The protein below binds the small molecule below.
Small molecule (SMILES): CC(=O)N[C@@H]1[C@@H](O)[C@H](O)[C@@H](CO)O[C@H]1O

Sequence of chain 1.E:
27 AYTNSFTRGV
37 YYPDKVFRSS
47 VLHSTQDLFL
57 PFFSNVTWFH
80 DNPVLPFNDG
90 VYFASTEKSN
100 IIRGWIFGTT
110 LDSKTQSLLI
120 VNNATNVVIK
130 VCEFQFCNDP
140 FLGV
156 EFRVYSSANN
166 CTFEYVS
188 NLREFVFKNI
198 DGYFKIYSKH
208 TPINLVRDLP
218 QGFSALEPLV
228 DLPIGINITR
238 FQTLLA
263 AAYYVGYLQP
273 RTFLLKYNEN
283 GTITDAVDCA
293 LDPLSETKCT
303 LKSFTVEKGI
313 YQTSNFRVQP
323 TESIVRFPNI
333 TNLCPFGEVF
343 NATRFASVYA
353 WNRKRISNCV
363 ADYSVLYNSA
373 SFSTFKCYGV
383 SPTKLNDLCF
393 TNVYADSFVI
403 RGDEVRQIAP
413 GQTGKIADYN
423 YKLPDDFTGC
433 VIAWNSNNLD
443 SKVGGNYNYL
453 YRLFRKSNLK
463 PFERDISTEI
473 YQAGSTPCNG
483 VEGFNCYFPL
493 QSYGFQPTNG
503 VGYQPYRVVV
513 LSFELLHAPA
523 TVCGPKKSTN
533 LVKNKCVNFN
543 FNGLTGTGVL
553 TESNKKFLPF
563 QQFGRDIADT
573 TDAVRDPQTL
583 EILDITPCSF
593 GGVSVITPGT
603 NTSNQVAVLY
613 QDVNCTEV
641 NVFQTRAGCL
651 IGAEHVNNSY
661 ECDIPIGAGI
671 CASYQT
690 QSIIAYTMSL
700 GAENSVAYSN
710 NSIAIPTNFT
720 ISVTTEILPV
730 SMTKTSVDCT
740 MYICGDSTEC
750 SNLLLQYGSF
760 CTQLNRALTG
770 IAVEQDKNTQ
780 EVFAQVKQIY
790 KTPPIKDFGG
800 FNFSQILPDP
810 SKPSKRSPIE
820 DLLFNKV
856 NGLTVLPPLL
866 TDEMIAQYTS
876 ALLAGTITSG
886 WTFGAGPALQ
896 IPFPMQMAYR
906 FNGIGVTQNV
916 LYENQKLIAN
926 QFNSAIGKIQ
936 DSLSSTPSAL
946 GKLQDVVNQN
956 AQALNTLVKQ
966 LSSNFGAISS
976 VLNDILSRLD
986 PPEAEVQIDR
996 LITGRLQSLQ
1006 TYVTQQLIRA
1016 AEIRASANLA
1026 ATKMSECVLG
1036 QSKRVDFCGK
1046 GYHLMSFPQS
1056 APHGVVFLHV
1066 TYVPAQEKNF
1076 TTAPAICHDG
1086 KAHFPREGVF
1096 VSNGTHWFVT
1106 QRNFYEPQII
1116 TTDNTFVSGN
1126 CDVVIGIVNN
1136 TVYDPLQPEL

Binding-site contacts:
Ligand atom C7 contacts residue ASN657 of chain 1.E at 3.1 Å.
Ligand atom C8 contacts residue VAL656 of chain 1.E at 4.2 Å (hydrophobic).
Ligand atom N2 contacts residue ASN657 of chain 1.E at 3.0 Å (h-bond).
Ligand atom C8 contacts residue ASN657 of chain 1.E at 4.1 Å.
Ligand atom O5 contacts residue ASN657 of chain 1.E at 2.3 Å (h-bond).
Ligand atom C8 contacts residue HIS655 of chain 1.E at 3.6 Å.
Ligand atom O7 contacts residue ASN657 of chain 1.E at 2.8 Å (h-bond).
Ligand atom C1 contacts residue ASN657 of chain 1.E at 1.4 Å.
Ligand atom C5 contacts residue ASN657 of chain 1.E at 3.6 Å.
Ligand atom C2 contacts residue ASN657 of chain 1.E at 2.5 Å.
Ligand atom C4 contacts residue ASN657 of chain 1.E at 4.2 Å.
Ligand atom C3 contacts residue ASN657 of chain 1.E at 3.8 Å.